Binding-site contacts:
Ligand atom C02 contacts residue ILE13 of chain 1.F at 3.6 Å (hydrophobic).
Ligand atom O01 contacts residue ILE13 of chain 1.F at 3.4 Å.
Ligand atom C14 contacts residue HIS34 of chain 1.F at 3.4 Å.
Ligand atom C05 contacts residue ILE13 of chain 1.F at 3.5 Å (hydrophobic).
Ligand atom O19 contacts residue GLN102 of chain 1.F at 2.4 Å (h-bond).
Ligand atom C11 contacts residue ASP80 of chain 1.F at 2.9 Å.
Ligand atom O12 contacts residue PHE138 of chain 1.F at 4.0 Å.
Ligand atom C02 contacts residue HIS34 of chain 1.F at 3.2 Å.
Ligand atom O01 contacts residue HIS74 of chain 1.F at 3.7 Å.
Ligand atom O10 contacts residue LYS88 of chain 1.F at 3.6 Å (salt-bridge).
Ligand atom C20 contacts residue TRP29 of chain 1.F at 4.1 Å (hydrophobic).
Ligand atom C17 contacts residue TRP29 of chain 1.F at 3.8 Å (hydrophobic).
Ligand atom O19 contacts residue PHE94 of chain 1.F at 3.9 Å.
Ligand atom C09 contacts residue ASP80 of chain 1.F at 2.9 Å.
Ligand atom O01 contacts residue HIS34 of chain 1.F at 3.3 Å (h-bond).
Ligand atom O22 contacts residue PHE136 of chain 1.F at 3.8 Å.
Ligand atom C08 contacts residue ASP80 of chain 1.F at 4.0 Å.
Ligand atom O04 contacts residue GLU92 of chain 1.F at 4.1 Å.
Ligand atom O10 contacts residue ASP80 of chain 1.F at 2.7 Å (salt-bridge).
Ligand atom C03 contacts residue ILE13 of chain 1.F at 3.9 Å (hydrophobic).
Ligand atom O16 contacts residue THR72 of chain 1.F at 3.3 Å (h-bond).
Ligand atom C13 contacts residue ASP80 of chain 1.F at 3.9 Å.
Ligand atom O19 contacts residue VAL98 of chain 1.F at 3.3 Å.
Ligand atom O16 contacts residue HIS34 of chain 1.F at 3.3 Å (h-bond).
Ligand atom C18 contacts residue TRP29 of chain 1.F at 3.7 Å (hydrophobic).
Ligand atom C07 contacts residue HIS74 of chain 1.F at 4.0 Å.
Ligand atom O01 contacts residue THR72 of chain 1.F at 3.1 Å.
Ligand atom C21 contacts residue PHE136 of chain 1.F at 3.9 Å (hydrophobic).
Ligand atom C15 contacts residue HIS34 of chain 1.F at 3.6 Å.
Ligand atom C18 contacts residue GLN102 of chain 1.F at 3.2 Å.
Ligand atom C05 contacts residue HIS74 of chain 1.F at 3.6 Å.
Ligand atom C08 contacts residue TRP76 of chain 1.F at 4.1 Å (hydrophobic).
Ligand atom C13 contacts residue PHE138 of chain 1.F at 3.6 Å (hydrophobic).
Ligand atom C20 contacts residue PHE94 of chain 1.F at 3.7 Å (hydrophobic).
Ligand atom C03 contacts residue HIS34 of chain 1.F at 3.6 Å.
Ligand atom O12 contacts residue ASP80 of chain 1.F at 2.6 Å (salt-bridge).
Ligand atom O04 contacts residue HIS34 of chain 1.F at 3.1 Å.
Ligand atom C17 contacts residue GLN102 of chain 1.F at 3.3 Å.
Ligand atom C20 contacts residue PHE136 of chain 1.F at 4.0 Å (hydrophobic).
Ligand atom O19 contacts residue TRP29 of chain 1.F at 3.7 Å.

The small molecule below binds the protein below.
Small molecule (SMILES): O=C(/C(O)=C/c1ccc(O)c(O)c1)c1c(O)cc(O)cc1O

Sequence of chain 1.F:
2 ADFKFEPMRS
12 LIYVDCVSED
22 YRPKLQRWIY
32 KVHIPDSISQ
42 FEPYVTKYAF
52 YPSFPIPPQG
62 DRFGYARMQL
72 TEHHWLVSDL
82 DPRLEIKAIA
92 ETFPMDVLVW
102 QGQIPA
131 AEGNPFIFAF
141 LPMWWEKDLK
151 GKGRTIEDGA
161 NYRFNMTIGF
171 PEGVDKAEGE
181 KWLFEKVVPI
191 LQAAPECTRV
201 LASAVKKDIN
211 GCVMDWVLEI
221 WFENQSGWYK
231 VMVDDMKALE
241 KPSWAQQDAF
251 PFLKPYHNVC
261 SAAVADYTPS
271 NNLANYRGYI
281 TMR